Sequence of chain 1.C:
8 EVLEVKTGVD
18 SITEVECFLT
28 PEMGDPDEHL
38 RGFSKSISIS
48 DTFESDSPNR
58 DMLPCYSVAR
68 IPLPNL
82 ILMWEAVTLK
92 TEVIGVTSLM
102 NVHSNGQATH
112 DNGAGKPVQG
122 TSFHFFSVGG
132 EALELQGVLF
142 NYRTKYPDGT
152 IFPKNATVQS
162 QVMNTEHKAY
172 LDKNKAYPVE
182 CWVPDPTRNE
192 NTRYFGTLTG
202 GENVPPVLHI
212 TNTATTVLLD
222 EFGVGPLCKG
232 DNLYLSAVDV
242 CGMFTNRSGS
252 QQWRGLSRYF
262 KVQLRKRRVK

A small-molecule ligand and the protein it binds are described below.
Small molecule (SMILES): CC(=O)N[C@H]1[C@H]([C@H](O)[C@H](O)CO)O[C@@](O)(C(=O)O)C[C@@H]1O

Sequence of chain 1.B:
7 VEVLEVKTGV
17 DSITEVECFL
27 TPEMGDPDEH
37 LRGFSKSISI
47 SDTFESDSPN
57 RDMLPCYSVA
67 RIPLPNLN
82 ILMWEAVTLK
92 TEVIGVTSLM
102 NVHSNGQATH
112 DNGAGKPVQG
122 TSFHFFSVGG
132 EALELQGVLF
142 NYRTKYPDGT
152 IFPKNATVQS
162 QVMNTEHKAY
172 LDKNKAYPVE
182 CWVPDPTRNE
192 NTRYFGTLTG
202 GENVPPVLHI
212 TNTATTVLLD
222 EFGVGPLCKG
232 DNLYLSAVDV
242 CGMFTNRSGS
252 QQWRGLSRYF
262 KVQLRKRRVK

Binding-site contacts:
Ligand atom C11 contacts residue PHE50 of chain 1.C at 3.6 Å (hydrophobic).
Ligand atom O1A contacts residue SER251 of chain 1.B at 3.4 Å (h-bond).
Ligand atom C10 contacts residue GLN253 of chain 1.B at 3.6 Å.
Ligand atom O4 contacts residue PHE50 of chain 1.C at 4.2 Å.
Ligand atom C9 contacts residue LYS42 of chain 1.B at 4.2 Å.
Ligand atom O1B contacts residue SER43 of chain 1.B at 3.9 Å.
Ligand atom O1A contacts residue SER249 of chain 1.B at 2.7 Å (h-bond).
Ligand atom C6 contacts residue GLN253 of chain 1.B at 4.1 Å.
Ligand atom C11 contacts residue LEU37 of chain 1.B at 3.7 Å (hydrophobic).
Ligand atom N5 contacts residue ASN247 of chain 1.B at 2.9 Å (h-bond).
Ligand atom O1A contacts residue ASN247 of chain 1.B at 3.9 Å.
Ligand atom O7 contacts residue LEU37 of chain 1.B at 3.4 Å.
Ligand atom O8 contacts residue SER43 of chain 1.B at 2.6 Å (h-bond).
Ligand atom C9 contacts residue SER43 of chain 1.B at 3.7 Å.
Ligand atom C7 contacts residue LEU37 of chain 1.B at 4.2 Å (hydrophobic).
Ligand atom C10 contacts residue ASN247 of chain 1.B at 3.8 Å.
Ligand atom N5 contacts residue GLN253 of chain 1.B at 3.5 Å (h-bond).
Ligand atom C9 contacts residue LEU37 of chain 1.B at 4.2 Å (hydrophobic).
Ligand atom O4 contacts residue ASN247 of chain 1.B at 4.0 Å.
Ligand atom O9 contacts residue SER43 of chain 1.B at 2.9 Å (h-bond).
Ligand atom C10 contacts residue LEU37 of chain 1.B at 4.0 Å (hydrophobic).
Ligand atom O4 contacts residue ASN106 of chain 1.B at 3.1 Å (h-bond).
Ligand atom O9 contacts residue LYS42 of chain 1.B at 3.5 Å.
Ligand atom C10 contacts residue PHE50 of chain 1.C at 4.1 Å (hydrophobic).
Ligand atom O1B contacts residue SER251 of chain 1.B at 2.8 Å (h-bond).
Ligand atom O1B contacts residue ASN247 of chain 1.B at 4.1 Å.
Ligand atom C1 contacts residue SER251 of chain 1.B at 3.4 Å.
Ligand atom C1 contacts residue SER249 of chain 1.B at 3.6 Å.
Ligand atom O10 contacts residue LEU37 of chain 1.B at 3.5 Å.
Ligand atom C6 contacts residue ASN247 of chain 1.B at 3.8 Å.
Ligand atom C5 contacts residue ASN247 of chain 1.B at 3.7 Å.
Ligand atom O1B contacts residue SER249 of chain 1.B at 3.9 Å.
Ligand atom O8 contacts residue SER251 of chain 1.B at 4.1 Å.
Ligand atom O8 contacts residue GLN253 of chain 1.B at 4.2 Å.
Ligand atom C7 contacts residue GLN253 of chain 1.B at 3.7 Å.
Ligand atom C9 contacts residue GLN253 of chain 1.B at 3.7 Å.
Ligand atom C11 contacts residue GLN253 of chain 1.B at 3.4 Å.
Ligand atom C11 contacts residue ASN247 of chain 1.B at 3.7 Å.
Ligand atom C8 contacts residue SER43 of chain 1.B at 3.8 Å.
Ligand atom C4 contacts residue ASN247 of chain 1.B at 3.6 Å.